This small molecule binds to this protein.
Small molecule (SMILES): OCCCc1nc2ccc(C(F)(F)F)cc2[nH]1

Sequence of chain 2.A:
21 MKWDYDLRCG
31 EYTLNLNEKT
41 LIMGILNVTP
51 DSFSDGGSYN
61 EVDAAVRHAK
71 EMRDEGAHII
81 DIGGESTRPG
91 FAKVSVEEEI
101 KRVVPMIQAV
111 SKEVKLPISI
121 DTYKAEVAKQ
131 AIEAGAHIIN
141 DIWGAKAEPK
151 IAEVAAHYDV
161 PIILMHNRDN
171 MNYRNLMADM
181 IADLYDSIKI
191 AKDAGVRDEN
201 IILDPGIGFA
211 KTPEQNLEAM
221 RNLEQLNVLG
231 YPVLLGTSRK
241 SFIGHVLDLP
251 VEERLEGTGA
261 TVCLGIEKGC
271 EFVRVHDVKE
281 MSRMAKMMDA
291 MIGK

Sequence of chain 1.A:
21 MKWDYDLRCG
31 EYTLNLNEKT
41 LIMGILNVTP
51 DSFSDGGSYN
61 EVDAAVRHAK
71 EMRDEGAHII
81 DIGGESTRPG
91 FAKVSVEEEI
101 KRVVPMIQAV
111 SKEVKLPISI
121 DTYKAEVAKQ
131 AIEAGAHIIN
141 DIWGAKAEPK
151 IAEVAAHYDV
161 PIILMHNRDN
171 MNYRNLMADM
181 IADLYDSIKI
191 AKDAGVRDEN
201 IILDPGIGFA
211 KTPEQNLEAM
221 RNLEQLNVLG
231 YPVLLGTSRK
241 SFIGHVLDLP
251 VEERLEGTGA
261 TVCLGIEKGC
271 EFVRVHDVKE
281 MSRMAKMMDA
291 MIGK

Binding-site contacts:
Ligand atom N01 contacts residue LEU255 of chain 2.A at 3.7 Å.
Ligand atom C10 contacts residue LEU255 of chain 2.A at 3.5 Å (hydrophobic).
Ligand atom F02 contacts residue LEU255 of chain 2.A at 3.9 Å.
Ligand atom O contacts residue GLU280 of chain 1.A at 2.9 Å (salt-bridge).
Ligand atom C06 contacts residue GLU280 of chain 2.A at 4.1 Å.
Ligand atom C contacts residue LEU255 of chain 1.A at 3.7 Å (hydrophobic).
Ligand atom C08 contacts residue LEU255 of chain 2.A at 3.8 Å (hydrophobic).
Ligand atom F contacts residue GLU256 of chain 1.A at 3.9 Å.
Ligand atom F01 contacts residue 6DH1 of chain 2.J at 0.8 Å.
Ligand atom N01 contacts residue 6DH1 of chain 2.J at 1.2 Å.
Ligand atom C contacts residue 6DH1 of chain 2.J at 0.7 Å.
Ligand atom C01 contacts residue 6DH1 of chain 2.J at 0.5 Å.
Ligand atom C08 contacts residue GLU256 of chain 2.A at 3.9 Å.
Ligand atom C08 contacts residue 6DH1 of chain 2.J at 0.6 Å.
Ligand atom C02 contacts residue 6DH1 of chain 2.J at 3.2 Å.
Ligand atom N01 contacts residue GLU256 of chain 2.A at 3.8 Å.
Ligand atom C07 contacts residue 6DH1 of chain 2.J at 0.5 Å.
Ligand atom F01 contacts residue LEU255 of chain 1.A at 3.6 Å.
Ligand atom C04 contacts residue 6DH1 of chain 2.J at 2.2 Å.
Ligand atom C06 contacts residue 6DH1 of chain 2.J at 0.6 Å.
Ligand atom C05 contacts residue 6DH1 of chain 2.J at 0.9 Å.
Ligand atom C10 contacts residue LEU255 of chain 1.A at 4.1 Å (hydrophobic).
Ligand atom C10 contacts residue 6DH1 of chain 2.J at 0.7 Å.
Ligand atom C09 contacts residue GLU256 of chain 1.A at 3.4 Å.
Ligand atom C contacts residue LEU255 of chain 2.A at 3.8 Å (hydrophobic).
Ligand atom C09 contacts residue GLU280 of chain 2.A at 4.0 Å.
Ligand atom N contacts residue 6DH1 of chain 2.J at 0.4 Å (h-bond).
Ligand atom N contacts residue LEU255 of chain 1.A at 4.1 Å.
Ligand atom C03 contacts residue 6DH1 of chain 2.J at 3.0 Å.
Ligand atom C09 contacts residue 6DH1 of chain 2.J at 0.8 Å.
Ligand atom F01 contacts residue GLU256 of chain 1.A at 3.6 Å.
Ligand atom C02 contacts residue GLU280 of chain 1.A at 3.0 Å.
Ligand atom F contacts residue MET284 of chain 2.A at 3.7 Å.
Ligand atom C06 contacts residue LEU255 of chain 1.A at 4.0 Å (hydrophobic).
Ligand atom F contacts residue 6DH1 of chain 2.J at 1.5 Å.
Ligand atom F02 contacts residue 6DH1 of chain 2.J at 0.8 Å.
Ligand atom F02 contacts residue GLU256 of chain 2.A at 3.4 Å.
Ligand atom O contacts residue 6DH1 of chain 2.J at 3.9 Å.
Ligand atom C06 contacts residue GLU256 of chain 1.A at 3.4 Å.
Ligand atom C09 contacts residue LEU255 of chain 1.A at 3.7 Å (hydrophobic).